Binding-site contacts:
Ligand atom O4' contacts residue SO41 of chain 1.E at 3.1 Å (h-bond).
Ligand atom O3' contacts residue SO41 of chain 1.E at 1.9 Å (h-bond).
Ligand atom O3' contacts residue PRO84 of chain 1.A at 3.6 Å.
Ligand atom C2' contacts residue SO41 of chain 1.E at 3.3 Å.
Ligand atom N6 contacts residue VAL225 of chain 1.A at 3.8 Å.
Ligand atom N9 contacts residue ALA109 of chain 1.A at 3.5 Å (h-bond).
Ligand atom C5 contacts residue PHE208 of chain 1.A at 3.8 Å (hydrophobic).
Ligand atom C5 contacts residue GLY111 of chain 1.A at 3.6 Å.
Ligand atom N3 contacts residue ASN226 of chain 1.A at 3.7 Å.
Ligand atom C6 contacts residue PHE208 of chain 1.A at 3.8 Å (hydrophobic).
Ligand atom O2' contacts residue SO41 of chain 1.E at 3.0 Å (h-bond).
Ligand atom C2 contacts residue MET227 of chain 1.A at 3.8 Å (hydrophobic).
Ligand atom C1' contacts residue SO41 of chain 1.E at 3.5 Å.
Ligand atom C5 contacts residue CYS110 of chain 1.A at 3.8 Å (hydrophobic).
Ligand atom O2' contacts residue MET227 of chain 1.A at 2.9 Å (h-bond).
Ligand atom C1' contacts residue ALA109 of chain 1.A at 3.2 Å (hydrophobic).
Ligand atom C6 contacts residue GLY111 of chain 1.A at 3.8 Å.
Ligand atom C3' contacts residue SO41 of chain 1.E at 2.9 Å.
Ligand atom O2' contacts residue ALA109 of chain 1.A at 3.7 Å.
Ligand atom C4' contacts residue SO41 of chain 1.E at 3.0 Å.
Ligand atom C8 contacts residue CYS110 of chain 1.A at 3.5 Å (hydrophobic).
Ligand atom N6 contacts residue VAL262 of chain 1.A at 3.8 Å.
Ligand atom C7 contacts residue GLY111 of chain 1.A at 3.5 Å.
Ligand atom O5' contacts residue HIS152 of chain 1.C at 3.7 Å.
Ligand atom C2' contacts residue MET227 of chain 1.A at 3.7 Å (hydrophobic).
Ligand atom C8 contacts residue THR250 of chain 1.A at 3.7 Å.
Ligand atom O3' contacts residue THR228 of chain 1.A at 3.9 Å.
Ligand atom C3' contacts residue MET227 of chain 1.A at 3.8 Å (hydrophobic).
Ligand atom N1 contacts residue PHE208 of chain 1.A at 3.7 Å.
Ligand atom N6 contacts residue ASP253 of chain 1.A at 3.1 Å (salt-bridge).
Ligand atom N6 contacts residue ASP251 of chain 1.A at 2.9 Å (salt-bridge).
Ligand atom C7 contacts residue ASP251 of chain 1.A at 3.0 Å.
Ligand atom C8 contacts residue ALA109 of chain 1.A at 3.8 Å (hydrophobic).
Ligand atom N1 contacts residue VAL225 of chain 1.A at 3.6 Å.
Ligand atom O4' contacts residue ALA109 of chain 1.A at 3.8 Å.
Ligand atom C2 contacts residue VAL225 of chain 1.A at 3.9 Å (hydrophobic).
Ligand atom N3 contacts residue MET227 of chain 1.A at 3.6 Å.
Ligand atom N6 contacts residue GLY111 of chain 1.A at 3.6 Å.
Ligand atom C7 contacts residue THR250 of chain 1.A at 3.6 Å.
Ligand atom C7 contacts residue CYS110 of chain 1.A at 3.4 Å (hydrophobic).

Sequence of chain 1.C:
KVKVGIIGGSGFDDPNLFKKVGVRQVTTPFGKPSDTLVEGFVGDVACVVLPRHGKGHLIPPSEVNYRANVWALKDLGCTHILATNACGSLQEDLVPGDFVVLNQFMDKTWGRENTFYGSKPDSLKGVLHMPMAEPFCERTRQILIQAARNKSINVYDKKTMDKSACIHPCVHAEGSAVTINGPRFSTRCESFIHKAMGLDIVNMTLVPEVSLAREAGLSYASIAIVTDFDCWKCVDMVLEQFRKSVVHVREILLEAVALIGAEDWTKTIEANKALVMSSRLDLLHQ

Sequence of chain 1.A:
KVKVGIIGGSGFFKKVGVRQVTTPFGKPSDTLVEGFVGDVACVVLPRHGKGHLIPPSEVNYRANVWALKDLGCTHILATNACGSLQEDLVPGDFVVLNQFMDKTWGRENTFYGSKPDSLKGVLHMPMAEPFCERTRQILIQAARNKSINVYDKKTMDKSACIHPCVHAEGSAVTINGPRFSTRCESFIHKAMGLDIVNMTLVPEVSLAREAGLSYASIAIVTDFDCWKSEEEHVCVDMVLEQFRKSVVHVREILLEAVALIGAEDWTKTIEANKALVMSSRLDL

A protein and the small-molecule ligand that binds it are described below.
Small molecule (SMILES): Nc1ncnc2c1ccn2[C@@H]1O[C@H](CO)[C@@H](O)[C@H]1O